Binding-site contacts:
Ligand atom O4 contacts residue ARG93 of chain 1.B at 3.9 Å.
Ligand atom O1 contacts residue GLU292 of chain 1.B at 3.0 Å (salt-bridge).
Ligand atom O1 contacts residue ASP316 of chain 1.B at 2.8 Å (salt-bridge).
Ligand atom O3 contacts residue GLY315 of chain 1.B at 2.8 Å (h-bond).
Ligand atom O4 contacts residue THR348 of chain 1.B at 3.4 Å (h-bond).
Ligand atom O4 contacts residue MET311 of chain 1.B at 4.1 Å.
Ligand atom O3 contacts residue ARG314 of chain 1.B at 3.3 Å (salt-bridge).
Ligand atom O4 contacts residue LYS290 of chain 1.B at 3.6 Å.
Ligand atom C1 contacts residue THR348 of chain 1.B at 3.5 Å.
Ligand atom O3 contacts residue ASP316 of chain 1.B at 3.9 Å.
Ligand atom O1 contacts residue ALA313 of chain 1.B at 3.8 Å.
Ligand atom O4 contacts residue MG1 of chain 1.O at 4.1 Å.
Ligand atom C2 contacts residue GLU292 of chain 1.B at 3.7 Å.
Ligand atom C2 contacts residue MG1 of chain 1.O at 2.9 Å.
Ligand atom O3 contacts residue THR348 of chain 1.B at 2.5 Å (h-bond).
Ligand atom C1 contacts residue MG1 of chain 1.O at 2.9 Å.
Ligand atom C2 contacts residue ALA313 of chain 1.B at 3.8 Å (hydrophobic).
Ligand atom O2 contacts residue MG1 of chain 1.O at 2.1 Å.
Ligand atom O1 contacts residue MG1 of chain 1.O at 2.1 Å.
Ligand atom O2 contacts residue ASP316 of chain 1.B at 4.1 Å.
Ligand atom C1 contacts residue ALA313 of chain 1.B at 3.6 Å (hydrophobic).
Ligand atom C1 contacts residue GLU292 of chain 1.B at 3.6 Å.
Ligand atom O2 contacts residue ALA313 of chain 1.B at 4.2 Å.
Ligand atom C1 contacts residue ASP316 of chain 1.B at 3.8 Å.
Ligand atom O2 contacts residue LYS290 of chain 1.B at 2.8 Å (salt-bridge).
Ligand atom O3 contacts residue MG1 of chain 1.O at 4.1 Å.
Ligand atom O4 contacts residue MET380 of chain 1.B at 4.2 Å.
Ligand atom C1 contacts residue ARG314 of chain 1.B at 4.3 Å.
Ligand atom O2 contacts residue GLU292 of chain 1.B at 3.1 Å (salt-bridge).
Ligand atom O3 contacts residue ALA313 of chain 1.B at 3.2 Å.
Ligand atom O4 contacts residue ALA313 of chain 1.B at 4.1 Å.
Ligand atom O1 contacts residue GLY315 of chain 1.B at 3.6 Å.
Ligand atom C2 contacts residue LYS290 of chain 1.B at 3.5 Å.
Ligand atom C2 contacts residue THR348 of chain 1.B at 3.9 Å.
Ligand atom C1 contacts residue GLY315 of chain 1.B at 3.6 Å.

Sequence of chain 1.B:
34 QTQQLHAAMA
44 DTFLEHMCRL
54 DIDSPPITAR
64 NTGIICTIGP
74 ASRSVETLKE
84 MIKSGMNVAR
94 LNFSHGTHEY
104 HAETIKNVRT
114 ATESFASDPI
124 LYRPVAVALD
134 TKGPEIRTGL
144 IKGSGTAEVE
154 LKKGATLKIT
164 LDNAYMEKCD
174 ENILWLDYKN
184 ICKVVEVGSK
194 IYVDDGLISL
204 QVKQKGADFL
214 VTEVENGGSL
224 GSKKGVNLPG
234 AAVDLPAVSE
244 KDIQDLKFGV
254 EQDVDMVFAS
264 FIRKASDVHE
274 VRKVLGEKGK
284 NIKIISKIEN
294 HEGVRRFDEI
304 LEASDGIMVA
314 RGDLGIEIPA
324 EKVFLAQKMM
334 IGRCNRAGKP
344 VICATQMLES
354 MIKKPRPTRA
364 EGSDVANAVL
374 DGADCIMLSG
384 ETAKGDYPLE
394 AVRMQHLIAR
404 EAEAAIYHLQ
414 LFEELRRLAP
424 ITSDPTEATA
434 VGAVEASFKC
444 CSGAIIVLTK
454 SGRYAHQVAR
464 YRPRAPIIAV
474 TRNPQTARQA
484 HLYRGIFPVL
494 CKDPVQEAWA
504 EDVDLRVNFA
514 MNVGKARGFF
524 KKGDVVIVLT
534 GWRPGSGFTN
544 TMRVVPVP

This protein binds this small molecule.
Small molecule (SMILES): O=C([O-])C(=O)[O-]